The small molecule below binds the protein below.
Small molecule (SMILES): CN[C@@H]1[C@H](O)[C@H](NC)[C@H]2O[C@@]3(O)C(=O)C[C@@H](C)O[C@H]3O[C@@H]2[C@H]1O

Sequence of chain 1.JA:
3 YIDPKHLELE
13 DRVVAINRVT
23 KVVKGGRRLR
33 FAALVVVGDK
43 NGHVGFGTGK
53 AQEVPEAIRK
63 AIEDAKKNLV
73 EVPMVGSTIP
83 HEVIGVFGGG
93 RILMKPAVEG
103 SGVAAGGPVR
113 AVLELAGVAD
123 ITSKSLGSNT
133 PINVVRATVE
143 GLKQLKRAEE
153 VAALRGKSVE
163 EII

Binding-site contacts:
Ligand atom C2 contacts residue GLY27 of chain 1.JA at 4.2 Å.
Ligand atom C2M contacts residue GLY27 of chain 1.JA at 3.5 Å.
Ligand atom C3 contacts residue LYS26 of chain 1.JA at 3.7 Å.
Ligand atom C3 contacts residue GLY27 of chain 1.JA at 3.8 Å.
Ligand atom O1B contacts residue LYS26 of chain 1.JA at 4.3 Å.
Ligand atom O1 contacts residue LYS26 of chain 1.JA at 4.5 Å.
Ligand atom C2M contacts residue LYS26 of chain 1.JA at 3.8 Å.
Ligand atom C2 contacts residue LYS26 of chain 1.JA at 4.2 Å.